Binding-site contacts:
Ligand atom C8 contacts residue GLY728 of chain 1.C at 3.7 Å.
Ligand atom O3 contacts residue ASP43 of chain 1.C at 4.0 Å.
Ligand atom C5 contacts residue ASN824 of chain 1.C at 3.1 Å.
Ligand atom C4 contacts residue ASP43 of chain 1.C at 3.5 Å.
Ligand atom C6 contacts residue ASN824 of chain 1.C at 3.0 Å.
Ligand atom C7 contacts residue ASP43 of chain 1.C at 4.2 Å.
Ligand atom O3 contacts residue GLY728 of chain 1.C at 4.1 Å.
Ligand atom C5 contacts residue ASP43 of chain 1.C at 4.2 Å.
Ligand atom C1 contacts residue ASP43 of chain 1.C at 4.1 Å.
Ligand atom O3 contacts residue LEU47 of chain 1.C at 4.4 Å.
Ligand atom C2 contacts residue ASP43 of chain 1.C at 3.5 Å.
Ligand atom C7 contacts residue SER820 of chain 1.C at 4.3 Å.
Ligand atom O6 contacts residue ASN824 of chain 1.C at 4.2 Å.
Ligand atom N2 contacts residue GLU823 of chain 1.C at 4.3 Å.
Ligand atom C7 contacts residue LEU47 of chain 1.C at 4.2 Å (hydrophobic).
Ligand atom O7 contacts residue LEU47 of chain 1.C at 3.2 Å.
Ligand atom O6 contacts residue THR50 of chain 1.C at 3.3 Å.
Ligand atom C3 contacts residue ASN824 of chain 1.C at 3.6 Å.
Ligand atom O5 contacts residue GLU823 of chain 1.C at 3.7 Å.
Ligand atom N2 contacts residue SER820 of chain 1.C at 3.7 Å.
Ligand atom C4 contacts residue ASN824 of chain 1.C at 3.7 Å.
Ligand atom C6 contacts residue ASP43 of chain 1.C at 3.8 Å.
Ligand atom O7 contacts residue GLY728 of chain 1.C at 4.4 Å.
Ligand atom N2 contacts residue ASN824 of chain 1.C at 3.4 Å (h-bond).
Ligand atom C3 contacts residue ASP43 of chain 1.C at 3.9 Å.
Ligand atom C2 contacts residue ASN824 of chain 1.C at 2.5 Å.
Ligand atom C1 contacts residue GLU823 of chain 1.C at 3.6 Å.
Ligand atom C7 contacts residue TRP821 of chain 1.C at 4.4 Å (hydrophobic).
Ligand atom C7 contacts residue GLY728 of chain 1.C at 4.3 Å.
Ligand atom C8 contacts residue TRP821 of chain 1.C at 3.3 Å (hydrophobic).
Ligand atom O7 contacts residue ASP43 of chain 1.C at 3.6 Å.
Ligand atom O5 contacts residue ASP43 of chain 1.C at 3.7 Å.
Ligand atom O4 contacts residue ASP43 of chain 1.C at 4.5 Å.
Ligand atom C8 contacts residue ILE816 of chain 1.C at 4.4 Å (hydrophobic).
Ligand atom O5 contacts residue ASN824 of chain 1.C at 2.4 Å (h-bond).
Ligand atom C1 contacts residue ASN824 of chain 1.C at 1.4 Å.
Ligand atom C6 contacts residue THR50 of chain 1.C at 3.9 Å.
Ligand atom C8 contacts residue SER820 of chain 1.C at 3.5 Å.
Ligand atom C7 contacts residue ASN824 of chain 1.C at 4.5 Å.
Ligand atom N2 contacts residue ASP43 of chain 1.C at 4.3 Å.

Sequence of chain 1.C:
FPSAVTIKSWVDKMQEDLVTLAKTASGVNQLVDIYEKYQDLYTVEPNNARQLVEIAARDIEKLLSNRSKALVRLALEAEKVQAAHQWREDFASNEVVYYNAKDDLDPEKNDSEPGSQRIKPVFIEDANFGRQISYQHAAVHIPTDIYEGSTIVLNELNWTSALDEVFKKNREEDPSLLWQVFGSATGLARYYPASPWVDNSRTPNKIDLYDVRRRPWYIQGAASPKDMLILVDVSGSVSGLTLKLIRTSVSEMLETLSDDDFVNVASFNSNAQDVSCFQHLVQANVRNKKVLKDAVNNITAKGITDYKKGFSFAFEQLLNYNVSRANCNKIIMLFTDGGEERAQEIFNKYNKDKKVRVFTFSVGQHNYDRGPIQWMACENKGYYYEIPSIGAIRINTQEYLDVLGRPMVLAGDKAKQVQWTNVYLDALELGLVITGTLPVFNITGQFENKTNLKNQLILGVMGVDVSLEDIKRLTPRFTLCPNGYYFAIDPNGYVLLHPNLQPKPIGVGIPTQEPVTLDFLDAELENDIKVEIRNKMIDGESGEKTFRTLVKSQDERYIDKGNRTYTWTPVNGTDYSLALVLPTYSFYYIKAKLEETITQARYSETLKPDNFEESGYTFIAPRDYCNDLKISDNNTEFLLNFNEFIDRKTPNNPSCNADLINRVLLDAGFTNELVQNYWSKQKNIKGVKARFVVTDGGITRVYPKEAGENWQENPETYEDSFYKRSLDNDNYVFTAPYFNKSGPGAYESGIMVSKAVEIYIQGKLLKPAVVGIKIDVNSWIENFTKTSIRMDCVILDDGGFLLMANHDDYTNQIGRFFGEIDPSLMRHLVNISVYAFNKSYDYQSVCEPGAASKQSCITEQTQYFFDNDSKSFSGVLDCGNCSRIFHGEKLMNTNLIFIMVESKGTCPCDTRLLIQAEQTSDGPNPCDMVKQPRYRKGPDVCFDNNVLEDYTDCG

This small molecule binds to this protein.
Small molecule (SMILES): CC(=O)N[C@H]1[C@H](O[C@H]2[C@H](O)[C@@H](NC(C)=O)CO[C@@H]2CO)O[C@H](CO)[C@@H](O)[C@@H]1O[C@@H]1O[C@H](CO)[C@@H](O)[C@H](O)[C@@H]1O